Sequence of chain 1.A:
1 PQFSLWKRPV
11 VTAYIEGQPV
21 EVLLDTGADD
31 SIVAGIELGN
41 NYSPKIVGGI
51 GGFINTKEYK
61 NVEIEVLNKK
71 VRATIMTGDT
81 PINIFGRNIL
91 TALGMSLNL

A protein and the small-molecule ligand that binds it are described below.
Small molecule (SMILES): Cc1cccc(C)c1OCC(=O)N[C@@H](Cc1ccccc1)[C@H](O)CN1CC[C@@H](S(=O)(=O)c2ccncc2)C[C@H]1C(=O)NC(C)(C)C

Sequence of chain 1.B:
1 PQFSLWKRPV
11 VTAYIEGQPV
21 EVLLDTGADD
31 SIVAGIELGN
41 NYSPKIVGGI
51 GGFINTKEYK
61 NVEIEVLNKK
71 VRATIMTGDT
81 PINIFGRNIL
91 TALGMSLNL

Binding-site contacts:
Ligand atom O2S contacts residue ILE82 of chain 1.B at 3.5 Å (h-bond).
Ligand atom O1S contacts residue PRO81 of chain 1.B at 3.3 Å.
Ligand atom OXT contacts residue ASP25 of chain 1.A at 2.8 Å (salt-bridge).
Ligand atom O1' contacts residue ALA28 of chain 1.B at 3.6 Å.
Ligand atom OXT contacts residue GLY27 of chain 1.B at 3.4 Å.
Ligand atom CD1 contacts residue ILE50 of chain 1.B at 3.6 Å (hydrophobic).
Ligand atom O contacts residue ILE50 of chain 1.B at 3.6 Å.
Ligand atom C51 contacts residue GLY48 of chain 1.A at 3.5 Å.
Ligand atom C51 contacts residue PRO81 of chain 1.B at 3.5 Å (hydrophobic).
Ligand atom C61 contacts residue GLY48 of chain 1.A at 3.5 Å.
Ligand atom C4' contacts residue ASP29 of chain 1.B at 3.6 Å.
Ligand atom C contacts residue ASP25 of chain 1.A at 3.5 Å.
Ligand atom C5' contacts residue VAL47 of chain 1.B at 3.7 Å (hydrophobic).
Ligand atom O2S contacts residue PRO81 of chain 1.B at 3.5 Å.
Ligand atom CM contacts residue ASP25 of chain 1.A at 3.5 Å.
Ligand atom C2' contacts residue ASP29 of chain 1.B at 3.7 Å.
Ligand atom C2 contacts residue GLY48 of chain 1.B at 3.4 Å.
Ligand atom CE1 contacts residue ILE50 of chain 1.B at 3.7 Å (hydrophobic).
Ligand atom C6 contacts residue GLY27 of chain 1.A at 3.6 Å.
Ligand atom C3' contacts residue ASP29 of chain 1.B at 3.5 Å.
Ligand atom C4' contacts residue ASP30 of chain 1.B at 3.6 Å.
Ligand atom CD1 contacts residue ILE84 of chain 1.A at 3.6 Å (hydrophobic).
Ligand atom C6 contacts residue ASP25 of chain 1.B at 3.5 Å.
Ligand atom O1S contacts residue GLY49 of chain 1.A at 3.2 Å.
Ligand atom OXT contacts residue ALA28 of chain 1.B at 3.7 Å.
Ligand atom O1 contacts residue GLY49 of chain 1.B at 3.5 Å.
Ligand atom CZ contacts residue PRO81 of chain 1.A at 3.7 Å (hydrophobic).
Ligand atom CE1 contacts residue GLY49 of chain 1.B at 3.7 Å.
Ligand atom C3'1 contacts residue ILE84 of chain 1.A at 3.7 Å (hydrophobic).
Ligand atom CM contacts residue GLY27 of chain 1.A at 3.7 Å.
Ligand atom C contacts residue ASP25 of chain 1.B at 3.4 Å.
Ligand atom C51 contacts residue GLY49 of chain 1.A at 3.7 Å.
Ligand atom CE2 contacts residue ILE82 of chain 1.A at 3.5 Å (hydrophobic).
Ligand atom CB contacts residue ASP25 of chain 1.A at 3.4 Å.
Ligand atom C31 contacts residue ILE82 of chain 1.B at 3.6 Å (hydrophobic).
Ligand atom OXT contacts residue ASP25 of chain 1.B at 2.5 Å (salt-bridge).
Ligand atom C6' contacts residue VAL47 of chain 1.B at 3.6 Å (hydrophobic).
Ligand atom O1S contacts residue ILE50 of chain 1.A at 3.3 Å (h-bond).
Ligand atom C5' contacts residue ASP30 of chain 1.B at 3.5 Å.
Ligand atom C4'1 contacts residue GLY48 of chain 1.A at 3.7 Å.